Binding-site contacts:
Ligand atom C10 contacts residue POV1 of chain 1.Q at 4.0 Å.
Ligand atom C24 contacts residue ALA405 of chain 1.C at 3.6 Å (hydrophobic).
Ligand atom O31 contacts residue ILE403 of chain 1.C at 3.8 Å.
Ligand atom C28 contacts residue TYR398 of chain 1.C at 3.9 Å (hydrophobic).
Ligand atom N21 contacts residue ARG402 of chain 1.C at 3.8 Å.
Ligand atom O31 contacts residue GLY404 of chain 1.C at 3.2 Å (h-bond).
Ligand atom N25 contacts residue PRO407 of chain 1.C at 3.9 Å.
Ligand atom C28 contacts residue ARG402 of chain 1.C at 3.9 Å.
Ligand atom N29 contacts residue ALA405 of chain 1.C at 3.0 Å (h-bond).
Ligand atom N27 contacts residue TYR399 of chain 1.C at 3.8 Å.
Ligand atom C19 contacts residue PHE349 of chain 1.B at 4.0 Å (hydrophobic).
Ligand atom C4 contacts residue ILE403 of chain 1.C at 3.9 Å (hydrophobic).
Ligand atom C20 contacts residue VAL346 of chain 1.B at 3.3 Å (hydrophobic).
Ligand atom C11 contacts residue POV1 of chain 1.Q at 3.9 Å.
Ligand atom CL8 contacts residue POV1 of chain 1.Q at 3.7 Å.
Ligand atom O31 contacts residue POV1 of chain 1.Q at 3.6 Å.
Ligand atom C30 contacts residue GLY404 of chain 1.C at 3.8 Å.
Ligand atom O18 contacts residue POV1 of chain 1.Q at 4.0 Å.
Ligand atom C23 contacts residue ALA405 of chain 1.C at 3.6 Å (hydrophobic).
Ligand atom C13 contacts residue POV1 of chain 1.Q at 4.0 Å.
Ligand atom C23 contacts residue ARG402 of chain 1.C at 3.3 Å.
Ligand atom C30 contacts residue ILE403 of chain 1.C at 4.0 Å (hydrophobic).
Ligand atom C12 contacts residue POV1 of chain 1.Q at 4.0 Å.
Ligand atom C24 contacts residue ARG402 of chain 1.C at 3.9 Å.
Ligand atom C12 contacts residue ALA400 of chain 1.C at 3.9 Å (hydrophobic).
Ligand atom C19 contacts residue POV1 of chain 1.Q at 3.8 Å.
Ligand atom N27 contacts residue VAL346 of chain 1.B at 3.7 Å.
Ligand atom C13 contacts residue MET396 of chain 1.C at 3.7 Å (hydrophobic).
Ligand atom C4 contacts residue TYR399 of chain 1.C at 3.2 Å (hydrophobic).
Ligand atom C24 contacts residue PRO407 of chain 1.C at 3.6 Å (hydrophobic).
Ligand atom C11 contacts residue ILE403 of chain 1.C at 4.0 Å (hydrophobic).
Ligand atom C28 contacts residue TYR399 of chain 1.C at 3.5 Å (hydrophobic).
Ligand atom C22 contacts residue ARG402 of chain 1.C at 3.7 Å.
Ligand atom C30 contacts residue ARG402 of chain 1.C at 3.5 Å.
Ligand atom C20 contacts residue PHE349 of chain 1.B at 4.0 Å (hydrophobic).
Ligand atom N5 contacts residue TYR399 of chain 1.C at 3.3 Å (h-bond).
Ligand atom N5 contacts residue ILE403 of chain 1.C at 3.9 Å.
Ligand atom C1 contacts residue PHE343 of chain 1.B at 4.0 Å (hydrophobic).
Ligand atom O18 contacts residue MET396 of chain 1.C at 3.8 Å.
Ligand atom N29 contacts residue ARG402 of chain 1.C at 3.2 Å (salt-bridge).

This protein binds this small molecule.
Small molecule (SMILES): Cc1ncc2[nH]c(=O)n(-c3cnc(Oc4cccc5c4C(C)(C)CO5)c(Cl)c3C)c2n1

Sequence of chain 1.C:
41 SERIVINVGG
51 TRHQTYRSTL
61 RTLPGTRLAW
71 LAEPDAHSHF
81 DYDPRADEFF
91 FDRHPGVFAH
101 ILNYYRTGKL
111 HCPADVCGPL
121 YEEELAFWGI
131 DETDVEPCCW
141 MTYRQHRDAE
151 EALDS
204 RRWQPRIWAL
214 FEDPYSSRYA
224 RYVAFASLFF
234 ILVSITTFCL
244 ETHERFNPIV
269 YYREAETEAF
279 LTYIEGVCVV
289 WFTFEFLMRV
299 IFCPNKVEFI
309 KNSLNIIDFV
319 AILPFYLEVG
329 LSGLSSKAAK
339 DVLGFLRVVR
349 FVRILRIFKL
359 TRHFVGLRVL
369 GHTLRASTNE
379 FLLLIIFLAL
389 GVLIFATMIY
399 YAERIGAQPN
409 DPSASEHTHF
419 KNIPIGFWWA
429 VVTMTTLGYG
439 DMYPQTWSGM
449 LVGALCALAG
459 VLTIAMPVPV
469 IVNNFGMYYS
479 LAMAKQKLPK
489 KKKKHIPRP

Sequence of chain 1.B:
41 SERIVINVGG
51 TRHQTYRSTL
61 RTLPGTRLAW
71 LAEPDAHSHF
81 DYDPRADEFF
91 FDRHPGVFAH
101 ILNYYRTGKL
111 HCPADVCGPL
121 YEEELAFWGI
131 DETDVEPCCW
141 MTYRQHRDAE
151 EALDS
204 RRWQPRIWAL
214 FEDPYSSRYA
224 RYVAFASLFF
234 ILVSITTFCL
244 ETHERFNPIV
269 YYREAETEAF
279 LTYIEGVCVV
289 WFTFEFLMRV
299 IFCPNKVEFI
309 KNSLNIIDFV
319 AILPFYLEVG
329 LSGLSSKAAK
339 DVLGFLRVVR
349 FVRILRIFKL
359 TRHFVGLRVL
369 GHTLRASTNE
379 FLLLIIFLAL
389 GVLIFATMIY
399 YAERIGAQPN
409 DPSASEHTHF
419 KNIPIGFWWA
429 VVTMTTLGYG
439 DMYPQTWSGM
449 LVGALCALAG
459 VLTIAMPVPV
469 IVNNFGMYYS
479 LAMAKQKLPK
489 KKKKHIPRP